Binding-site contacts:
Ligand atom O5 contacts residue GLY489 of chain 1.E at 4.2 Å.
Ligand atom C3 contacts residue GLU521 of chain 1.E at 3.6 Å.
Ligand atom C1 contacts residue LEU484 of chain 1.E at 4.0 Å (hydrophobic).
Ligand atom C1 contacts residue THR497 of chain 1.E at 3.2 Å.
Ligand atom C1 contacts residue MET494 of chain 1.E at 4.1 Å (hydrophobic).
Ligand atom C4 contacts residue GLY489 of chain 1.E at 3.5 Å.
Ligand atom C4 contacts residue ASN524 of chain 1.E at 3.8 Å.
Ligand atom O6 contacts residue GLU521 of chain 1.E at 3.1 Å (salt-bridge).
Ligand atom O5 contacts residue MET494 of chain 1.E at 2.8 Å (h-bond).
Ligand atom C2 contacts residue GLY489 of chain 1.E at 4.4 Å.
Ligand atom O5 contacts residue THR497 of chain 1.E at 4.4 Å.
Ligand atom O6 contacts residue LYS228 of chain 1.E at 4.4 Å.
Ligand atom C1 contacts residue LYS493 of chain 1.E at 3.9 Å.
Ligand atom C3 contacts residue GLY489 of chain 1.E at 3.9 Å.
Ligand atom O5 contacts residue LYS493 of chain 1.E at 3.0 Å.
Ligand atom C4 contacts residue MET494 of chain 1.E at 3.9 Å (hydrophobic).
Ligand atom C2 contacts residue MET494 of chain 1.E at 4.0 Å (hydrophobic).
Ligand atom O6 contacts residue LEU484 of chain 1.E at 3.3 Å.
Ligand atom C2 contacts residue THR497 of chain 1.E at 4.4 Å.
Ligand atom O6 contacts residue TYR487 of chain 1.E at 4.4 Å.
Ligand atom C1 contacts residue TYR487 of chain 1.E at 3.6 Å (hydrophobic).
Ligand atom O6 contacts residue MET494 of chain 1.E at 4.3 Å.
Ligand atom C3 contacts residue LEU484 of chain 1.E at 4.2 Å (hydrophobic).
Ligand atom C2 contacts residue TYR487 of chain 1.E at 3.4 Å (hydrophobic).
Ligand atom C4 contacts residue ASN490 of chain 1.E at 3.5 Å.
Ligand atom O5 contacts residue ASN490 of chain 1.E at 3.5 Å (h-bond).
Ligand atom O5 contacts residue TYR487 of chain 1.E at 4.4 Å.
Ligand atom C3 contacts residue TYR487 of chain 1.E at 3.8 Å (hydrophobic).
Ligand atom C4 contacts residue GLU521 of chain 1.E at 3.1 Å.
Ligand atom C2 contacts residue LYS493 of chain 1.E at 3.9 Å.

Sequence of chain 1.E:
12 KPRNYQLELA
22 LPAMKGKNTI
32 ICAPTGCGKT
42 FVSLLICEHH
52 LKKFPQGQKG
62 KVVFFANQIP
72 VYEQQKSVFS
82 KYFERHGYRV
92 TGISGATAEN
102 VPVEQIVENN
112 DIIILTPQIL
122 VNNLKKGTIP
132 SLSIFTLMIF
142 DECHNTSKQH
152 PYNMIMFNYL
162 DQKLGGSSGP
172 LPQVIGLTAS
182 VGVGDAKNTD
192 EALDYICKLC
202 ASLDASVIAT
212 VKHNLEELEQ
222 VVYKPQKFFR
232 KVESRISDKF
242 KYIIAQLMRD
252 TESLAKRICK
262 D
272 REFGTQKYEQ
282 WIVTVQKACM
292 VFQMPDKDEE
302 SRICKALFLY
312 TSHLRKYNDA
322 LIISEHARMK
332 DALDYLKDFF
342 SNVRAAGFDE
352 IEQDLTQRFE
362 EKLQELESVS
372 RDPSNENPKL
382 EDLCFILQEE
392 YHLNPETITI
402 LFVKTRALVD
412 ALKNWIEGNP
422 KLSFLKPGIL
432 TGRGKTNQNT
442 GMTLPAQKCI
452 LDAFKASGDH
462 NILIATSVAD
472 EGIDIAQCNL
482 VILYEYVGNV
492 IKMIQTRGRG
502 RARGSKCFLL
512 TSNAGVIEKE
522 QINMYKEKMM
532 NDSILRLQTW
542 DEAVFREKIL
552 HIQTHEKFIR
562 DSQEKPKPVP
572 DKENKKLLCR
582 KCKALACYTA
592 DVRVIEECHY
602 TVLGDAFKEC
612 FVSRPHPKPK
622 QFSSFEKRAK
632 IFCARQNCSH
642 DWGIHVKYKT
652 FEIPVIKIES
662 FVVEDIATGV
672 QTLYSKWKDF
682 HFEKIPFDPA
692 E

This protein binds this small molecule.
Small molecule (SMILES): C[C@@H](O)[C@@H](C)O